Binding-site contacts:
Ligand atom OAB contacts residue GLY178 of chain 2.C at 3.4 Å (h-bond).
Ligand atom CAL contacts residue PHE170 of chain 2.C at 3.4 Å (hydrophobic).
Ligand atom CAY contacts residue ILE280 of chain 2.C at 3.8 Å (hydrophobic).
Ligand atom OAX contacts residue NDP1 of chain 2.L at 3.8 Å.
Ligand atom CAY contacts residue MET125 of chain 2.C at 3.8 Å (hydrophobic).
Ligand atom OAI contacts residue GLY178 of chain 2.C at 3.5 Å (h-bond).
Ligand atom CAH contacts residue MET177 of chain 2.C at 3.8 Å (hydrophobic).
Ligand atom OAB contacts residue MET177 of chain 2.C at 3.8 Å.
Ligand atom OAZ contacts residue LYS144 of chain 2.C at 3.5 Å (salt-bridge).
Ligand atom OAB contacts residue VAL46 of chain 1.A at 3.9 Å.
Ligand atom CAY contacts residue NDP1 of chain 2.L at 3.6 Å.
Ligand atom CAW contacts residue HIS276 of chain 2.C at 3.7 Å.
Ligand atom OAM contacts residue HIS276 of chain 2.C at 3.3 Å.
Ligand atom CAV contacts residue NDP1 of chain 2.L at 3.8 Å.
Ligand atom OAX contacts residue GLY124 of chain 2.C at 3.3 Å.
Ligand atom CAT contacts residue HIS276 of chain 2.C at 3.5 Å.
Ligand atom CAW contacts residue NDP1 of chain 2.L at 3.5 Å.
Ligand atom CAY contacts residue ALA164 of chain 2.C at 4.0 Å (hydrophobic).
Ligand atom CAN contacts residue PHE170 of chain 2.C at 3.9 Å (hydrophobic).
Ligand atom CAU contacts residue GLY124 of chain 2.C at 3.8 Å.
Ligand atom CAA contacts residue ASN173 of chain 2.C at 3.4 Å.
Ligand atom CAN contacts residue HIS276 of chain 2.C at 3.8 Å.
Ligand atom OAZ contacts residue GLY124 of chain 2.C at 3.0 Å.
Ligand atom CAV contacts residue MET125 of chain 2.C at 3.8 Å (hydrophobic).
Ligand atom CAT contacts residue NDP1 of chain 2.L at 3.6 Å.
Ligand atom CAR contacts residue HIS276 of chain 2.C at 3.4 Å.
Ligand atom CAC contacts residue PHE277 of chain 2.C at 3.9 Å (hydrophobic).
Ligand atom CAU contacts residue MET125 of chain 2.C at 3.8 Å (hydrophobic).
Ligand atom CAV contacts residue GLY124 of chain 2.C at 3.9 Å.
Ligand atom OAI contacts residue MET177 of chain 2.C at 3.4 Å.
Ligand atom CAJ contacts residue TYR169 of chain 2.C at 3.9 Å (hydrophobic).
Ligand atom OAQ contacts residue NDP1 of chain 2.L at 3.6 Å.
Ligand atom CAA contacts residue THR179 of chain 2.C at 3.8 Å.
Ligand atom CAU contacts residue NDP1 of chain 2.L at 3.8 Å.
Ligand atom OAX contacts residue MET125 of chain 2.C at 2.9 Å (h-bond).
Ligand atom OAZ contacts residue MET125 of chain 2.C at 2.9 Å (h-bond).
Ligand atom CAA contacts residue TYR169 of chain 2.C at 3.4 Å (hydrophobic).
Ligand atom OAM contacts residue PHE170 of chain 2.C at 3.6 Å.
Ligand atom CAS contacts residue HIS276 of chain 2.C at 3.4 Å.
Ligand atom CAP contacts residue NDP1 of chain 2.L at 3.2 Å.

The protein below binds the small molecule below.
Small molecule (SMILES): COc1cc(C[C@@H]2CO[C@@H](c3ccc(O)c(OC)c3)[C@@H]2CO)ccc1O

Sequence of chain 2.C:
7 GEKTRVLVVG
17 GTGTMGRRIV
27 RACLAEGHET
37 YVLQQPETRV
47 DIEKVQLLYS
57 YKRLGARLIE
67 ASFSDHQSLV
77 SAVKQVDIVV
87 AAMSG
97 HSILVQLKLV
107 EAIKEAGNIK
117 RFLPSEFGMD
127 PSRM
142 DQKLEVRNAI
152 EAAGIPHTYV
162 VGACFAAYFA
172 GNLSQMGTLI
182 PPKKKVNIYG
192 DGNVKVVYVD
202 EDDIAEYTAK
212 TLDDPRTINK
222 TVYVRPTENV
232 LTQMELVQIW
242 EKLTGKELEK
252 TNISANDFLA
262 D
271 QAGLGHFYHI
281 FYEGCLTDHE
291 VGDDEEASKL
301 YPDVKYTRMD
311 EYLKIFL

Sequence of chain 1.A:
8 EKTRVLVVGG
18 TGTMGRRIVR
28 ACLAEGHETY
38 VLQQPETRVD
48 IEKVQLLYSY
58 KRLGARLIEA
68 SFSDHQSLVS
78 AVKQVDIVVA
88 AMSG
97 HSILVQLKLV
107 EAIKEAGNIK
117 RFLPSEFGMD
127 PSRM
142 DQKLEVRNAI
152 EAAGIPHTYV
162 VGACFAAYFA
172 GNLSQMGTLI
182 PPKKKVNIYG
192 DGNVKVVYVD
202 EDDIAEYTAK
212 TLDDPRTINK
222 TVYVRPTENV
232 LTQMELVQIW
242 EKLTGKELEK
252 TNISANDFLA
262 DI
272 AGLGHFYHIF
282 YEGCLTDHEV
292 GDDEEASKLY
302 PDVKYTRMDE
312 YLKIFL